Binding-site contacts:
Ligand atom N2 contacts residue SER219 of chain 2.A at 2.9 Å (h-bond).
Ligand atom O5 contacts residue ASN165 of chain 1.A at 2.3 Å (h-bond).
Ligand atom C8 contacts residue SER219 of chain 2.A at 3.5 Å.
Ligand atom O7 contacts residue NAG1 of chain 1.C at 3.5 Å (h-bond).
Ligand atom C8 contacts residue THR187 of chain 2.A at 3.9 Å.
Ligand atom C7 contacts residue PRO221 of chain 2.A at 4.2 Å (hydrophobic).
Ligand atom C3 contacts residue ASP225 of chain 2.A at 4.2 Å.
Ligand atom O3 contacts residue ASP225 of chain 2.A at 3.2 Å (salt-bridge).
Ligand atom O3 contacts residue ARG222 of chain 2.A at 3.9 Å.
Ligand atom O7 contacts residue PRO221 of chain 2.A at 3.5 Å.
Ligand atom C2 contacts residue SER219 of chain 2.A at 3.8 Å.
Ligand atom C7 contacts residue ARG222 of chain 2.A at 3.8 Å.
Ligand atom C4 contacts residue ASP225 of chain 2.A at 4.2 Å.
Ligand atom C3 contacts residue ASN165 of chain 1.A at 3.8 Å.
Ligand atom O7 contacts residue ASN165 of chain 1.A at 3.9 Å.
Ligand atom C2 contacts residue ARG222 of chain 2.A at 4.1 Å.
Ligand atom N2 contacts residue NAG1 of chain 1.C at 3.9 Å.
Ligand atom O5 contacts residue ARG222 of chain 2.A at 4.0 Å.
Ligand atom C1 contacts residue ARG222 of chain 2.A at 4.3 Å.
Ligand atom C6 contacts residue ARG222 of chain 2.A at 4.1 Å.
Ligand atom O7 contacts residue ARG222 of chain 2.A at 2.8 Å (salt-bridge).
Ligand atom C8 contacts residue NAG1 of chain 1.C at 3.3 Å.
Ligand atom C4 contacts residue ASN165 of chain 1.A at 4.2 Å.
Ligand atom C1 contacts residue SER219 of chain 2.A at 4.2 Å.
Ligand atom C8 contacts residue NAG2 of chain 1.C at 4.0 Å.
Ligand atom C7 contacts residue NAG1 of chain 1.C at 3.3 Å.
Ligand atom C4 contacts residue ARG222 of chain 2.A at 4.1 Å.
Ligand atom C7 contacts residue ASN165 of chain 1.A at 3.7 Å.
Ligand atom O7 contacts residue ARG220 of chain 2.A at 4.0 Å.
Ligand atom O6 contacts residue ARG222 of chain 2.A at 4.1 Å.
Ligand atom N2 contacts residue ASN165 of chain 1.A at 3.0 Å (h-bond).
Ligand atom C7 contacts residue SER219 of chain 2.A at 3.6 Å.
Ligand atom C5 contacts residue LEU244 of chain 1.A at 4.3 Å (hydrophobic).
Ligand atom C8 contacts residue ILE242 of chain 1.A at 3.8 Å (hydrophobic).
Ligand atom C8 contacts residue ARG222 of chain 2.A at 4.3 Å.
Ligand atom C1 contacts residue ASN165 of chain 1.A at 1.4 Å.
Ligand atom C3 contacts residue SER219 of chain 2.A at 3.9 Å.
Ligand atom C2 contacts residue ASN165 of chain 1.A at 2.5 Å.
Ligand atom C8 contacts residue PRO221 of chain 2.A at 4.1 Å (hydrophobic).
Ligand atom C5 contacts residue ASN165 of chain 1.A at 3.6 Å.

Sequence of chain 2.A:
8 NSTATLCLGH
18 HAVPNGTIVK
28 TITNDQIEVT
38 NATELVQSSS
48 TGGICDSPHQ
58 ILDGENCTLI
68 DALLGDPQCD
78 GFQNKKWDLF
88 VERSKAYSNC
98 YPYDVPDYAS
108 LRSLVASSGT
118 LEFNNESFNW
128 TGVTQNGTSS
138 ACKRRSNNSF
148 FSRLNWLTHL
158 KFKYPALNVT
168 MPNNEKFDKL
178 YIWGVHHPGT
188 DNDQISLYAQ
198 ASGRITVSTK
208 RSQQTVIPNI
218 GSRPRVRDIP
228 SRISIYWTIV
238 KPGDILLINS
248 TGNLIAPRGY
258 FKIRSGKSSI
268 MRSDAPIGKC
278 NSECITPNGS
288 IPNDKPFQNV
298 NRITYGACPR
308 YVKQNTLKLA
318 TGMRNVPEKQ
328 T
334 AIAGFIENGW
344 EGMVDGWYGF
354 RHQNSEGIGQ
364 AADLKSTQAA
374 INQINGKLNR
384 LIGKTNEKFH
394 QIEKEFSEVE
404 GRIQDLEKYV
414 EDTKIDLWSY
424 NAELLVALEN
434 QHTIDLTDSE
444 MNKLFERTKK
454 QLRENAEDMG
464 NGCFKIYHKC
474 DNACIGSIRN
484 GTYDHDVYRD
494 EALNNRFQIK

This small molecule binds to this protein.
Small molecule (SMILES): CC(=O)N[C@H]1[C@H](O[C@H]2[C@H](O)[C@@H](NC(C)=O)CO[C@@H]2CO)O[C@H](CO)[C@@H](O[C@H]2O[C@H](CO)[C@@H](O)[C@H](O)[C@@H]2O)[C@@H]1O

Sequence of chain 1.A:
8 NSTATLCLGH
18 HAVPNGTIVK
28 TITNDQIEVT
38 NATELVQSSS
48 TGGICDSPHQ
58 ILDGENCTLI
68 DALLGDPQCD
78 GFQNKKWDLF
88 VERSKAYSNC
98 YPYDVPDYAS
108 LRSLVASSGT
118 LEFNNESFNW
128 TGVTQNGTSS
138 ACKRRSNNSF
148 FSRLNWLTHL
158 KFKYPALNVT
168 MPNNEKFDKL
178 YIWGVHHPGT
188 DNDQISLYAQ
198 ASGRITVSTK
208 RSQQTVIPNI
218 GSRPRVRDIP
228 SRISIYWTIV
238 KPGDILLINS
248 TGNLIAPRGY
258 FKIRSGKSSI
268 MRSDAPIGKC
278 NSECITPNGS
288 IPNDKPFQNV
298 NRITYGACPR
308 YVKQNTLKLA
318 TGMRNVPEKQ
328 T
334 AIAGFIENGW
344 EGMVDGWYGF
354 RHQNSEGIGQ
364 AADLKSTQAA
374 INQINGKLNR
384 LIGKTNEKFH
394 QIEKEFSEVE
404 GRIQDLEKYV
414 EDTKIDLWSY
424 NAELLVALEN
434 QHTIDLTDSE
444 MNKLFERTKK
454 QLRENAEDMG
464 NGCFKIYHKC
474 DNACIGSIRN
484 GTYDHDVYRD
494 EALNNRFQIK